Sequence of chain 6.A:
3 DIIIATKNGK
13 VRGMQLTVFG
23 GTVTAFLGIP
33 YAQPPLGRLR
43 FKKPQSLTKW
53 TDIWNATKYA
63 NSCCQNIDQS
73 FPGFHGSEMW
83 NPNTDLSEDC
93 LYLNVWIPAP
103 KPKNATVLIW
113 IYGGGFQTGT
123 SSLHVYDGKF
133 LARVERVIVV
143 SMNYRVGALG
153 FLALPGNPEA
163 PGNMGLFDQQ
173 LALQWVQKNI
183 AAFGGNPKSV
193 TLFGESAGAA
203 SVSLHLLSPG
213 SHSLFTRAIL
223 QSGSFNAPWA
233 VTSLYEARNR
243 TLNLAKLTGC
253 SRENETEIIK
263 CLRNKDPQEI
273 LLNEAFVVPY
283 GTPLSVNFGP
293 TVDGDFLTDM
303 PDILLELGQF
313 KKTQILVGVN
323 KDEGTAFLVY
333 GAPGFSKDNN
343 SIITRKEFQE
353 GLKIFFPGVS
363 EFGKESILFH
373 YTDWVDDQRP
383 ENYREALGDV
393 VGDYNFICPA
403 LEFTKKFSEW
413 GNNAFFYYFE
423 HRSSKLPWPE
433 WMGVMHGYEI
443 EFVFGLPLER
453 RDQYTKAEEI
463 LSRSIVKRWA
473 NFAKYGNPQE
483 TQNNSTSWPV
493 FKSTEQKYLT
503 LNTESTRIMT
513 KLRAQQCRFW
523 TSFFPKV

Binding-site contacts:
Ligand atom O7 contacts residue ILE344 of chain 6.A at 4.2 Å.
Ligand atom O7 contacts residue SER343 of chain 6.A at 4.3 Å.
Ligand atom C1 contacts residue SER338 of chain 6.A at 3.9 Å.
Ligand atom C5 contacts residue SER338 of chain 6.A at 3.8 Å.
Ligand atom O7 contacts residue GLY336 of chain 6.A at 3.5 Å (h-bond).
Ligand atom C5 contacts residue ASN341 of chain 6.A at 3.5 Å.
Ligand atom C5 contacts residue PHE337 of chain 6.A at 4.4 Å (hydrophobic).
Ligand atom O5 contacts residue SER338 of chain 6.A at 4.3 Å.
Ligand atom C2 contacts residue ASN341 of chain 6.A at 2.6 Å.
Ligand atom O7 contacts residue ASN342 of chain 6.A at 3.7 Å.
Ligand atom C7 contacts residue GLY336 of chain 6.A at 4.5 Å.
Ligand atom N2 contacts residue GLY336 of chain 6.A at 4.5 Å.
Ligand atom C4 contacts residue ASN341 of chain 6.A at 4.2 Å.
Ligand atom O7 contacts residue ASN341 of chain 6.A at 4.1 Å.
Ligand atom C6 contacts residue SER338 of chain 6.A at 3.7 Å.
Ligand atom C6 contacts residue SER338 of chain 6.A at 4.0 Å.
Ligand atom C6 contacts residue PHE337 of chain 6.A at 4.1 Å (hydrophobic).
Ligand atom C6 contacts residue ASN341 of chain 6.A at 4.2 Å.
Ligand atom C5 contacts residue GLY336 of chain 6.A at 4.3 Å.
Ligand atom C7 contacts residue ASN341 of chain 6.A at 3.4 Å.
Ligand atom O4 contacts residue GLY336 of chain 6.A at 4.0 Å.
Ligand atom C5 contacts residue ASN341 of chain 6.A at 4.4 Å.
Ligand atom O7 contacts residue PRO335 of chain 6.A at 4.0 Å.
Ligand atom N2 contacts residue ASN341 of chain 6.A at 3.2 Å (h-bond).
Ligand atom C1 contacts residue ASN341 of chain 6.A at 1.4 Å.
Ligand atom C6 contacts residue ASP340 of chain 6.A at 4.0 Å.
Ligand atom O5 contacts residue ASN341 of chain 6.A at 2.2 Å (h-bond).
Ligand atom O5 contacts residue SER338 of chain 6.A at 3.4 Å.
Ligand atom C3 contacts residue ASN341 of chain 6.A at 3.8 Å.
Ligand atom C3 contacts residue GLY336 of chain 6.A at 4.2 Å.
Ligand atom C8 contacts residue ASN341 of chain 6.A at 3.2 Å.
Ligand atom C1 contacts residue GLY336 of chain 6.A at 4.4 Å.

The protein below binds the small molecule below.
Small molecule (SMILES): CC(=O)N[C@H]1[C@H](O[C@H]2[C@H](O)[C@@H](NC(C)=O)CO[C@@H]2CO[C@H]2O[C@@H](C)[C@@H](O)[C@@H](O)[C@@H]2O)O[C@H](CO)[C@@H](O)[C@@H]1O